Sequence of chain 1.F:
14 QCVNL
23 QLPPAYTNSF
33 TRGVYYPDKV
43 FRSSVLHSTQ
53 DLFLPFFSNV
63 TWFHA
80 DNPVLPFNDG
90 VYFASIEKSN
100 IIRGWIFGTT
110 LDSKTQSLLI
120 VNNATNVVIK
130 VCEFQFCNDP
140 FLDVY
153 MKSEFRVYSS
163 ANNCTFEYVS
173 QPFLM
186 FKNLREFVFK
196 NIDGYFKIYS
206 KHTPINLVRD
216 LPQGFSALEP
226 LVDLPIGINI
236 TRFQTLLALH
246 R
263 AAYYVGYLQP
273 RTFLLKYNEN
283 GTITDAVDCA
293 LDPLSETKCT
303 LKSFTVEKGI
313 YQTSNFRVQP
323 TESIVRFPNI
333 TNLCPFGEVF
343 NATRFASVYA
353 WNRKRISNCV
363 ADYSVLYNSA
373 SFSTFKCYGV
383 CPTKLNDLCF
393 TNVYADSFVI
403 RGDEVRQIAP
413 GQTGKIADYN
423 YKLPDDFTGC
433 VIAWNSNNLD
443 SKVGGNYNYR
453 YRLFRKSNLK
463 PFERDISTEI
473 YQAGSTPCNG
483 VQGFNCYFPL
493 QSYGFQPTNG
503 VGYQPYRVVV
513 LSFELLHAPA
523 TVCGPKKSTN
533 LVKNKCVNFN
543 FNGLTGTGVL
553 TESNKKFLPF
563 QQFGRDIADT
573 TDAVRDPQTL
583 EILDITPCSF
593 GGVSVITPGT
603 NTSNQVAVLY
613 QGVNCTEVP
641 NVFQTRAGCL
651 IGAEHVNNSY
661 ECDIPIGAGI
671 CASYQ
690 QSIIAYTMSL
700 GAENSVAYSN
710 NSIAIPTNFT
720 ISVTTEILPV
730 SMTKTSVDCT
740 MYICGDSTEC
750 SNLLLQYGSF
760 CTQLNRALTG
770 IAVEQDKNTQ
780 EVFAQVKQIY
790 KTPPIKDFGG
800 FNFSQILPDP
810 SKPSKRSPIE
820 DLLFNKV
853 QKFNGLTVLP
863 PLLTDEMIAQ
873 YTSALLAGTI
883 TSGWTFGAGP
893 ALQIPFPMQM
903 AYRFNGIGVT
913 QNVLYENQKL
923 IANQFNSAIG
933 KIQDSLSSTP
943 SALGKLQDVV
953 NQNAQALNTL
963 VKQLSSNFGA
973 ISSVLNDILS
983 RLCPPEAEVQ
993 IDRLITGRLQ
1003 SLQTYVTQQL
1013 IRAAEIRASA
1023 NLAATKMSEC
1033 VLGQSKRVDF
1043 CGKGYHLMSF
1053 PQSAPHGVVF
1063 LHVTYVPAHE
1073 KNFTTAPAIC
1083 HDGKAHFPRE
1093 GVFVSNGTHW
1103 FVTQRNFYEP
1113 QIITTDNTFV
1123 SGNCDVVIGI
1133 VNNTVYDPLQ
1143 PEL

The small molecule below binds the protein below.
Small molecule (SMILES): CC(=O)N[C@@H]1[C@@H](O)[C@H](O)[C@@H](CO)O[C@H]1O

Binding-site contacts:
Ligand atom O7 contacts residue ASN1074 of chain 1.F at 3.5 Å (h-bond).
Ligand atom C8 contacts residue LYS1073 of chain 1.F at 4.4 Å.
Ligand atom O5 contacts residue ALA706 of chain 1.F at 4.4 Å.
Ligand atom C5 contacts residue ALA706 of chain 1.F at 3.9 Å (hydrophobic).
Ligand atom C8 contacts residue ASN1074 of chain 1.F at 4.0 Å.
Ligand atom C3 contacts residue ASN1074 of chain 1.F at 3.8 Å.
Ligand atom C1 contacts residue ASN1074 of chain 1.F at 1.5 Å.
Ligand atom C1 contacts residue ALA706 of chain 1.F at 4.5 Å (hydrophobic).
Ligand atom N2 contacts residue ASN1074 of chain 1.F at 3.1 Å (h-bond).
Ligand atom C2 contacts residue ASN1074 of chain 1.F at 2.5 Å.
Ligand atom C4 contacts residue ASN1074 of chain 1.F at 4.2 Å.
Ligand atom O5 contacts residue ASN1074 of chain 1.F at 2.3 Å (h-bond).
Ligand atom C5 contacts residue ASN1074 of chain 1.F at 3.6 Å.
Ligand atom C8 contacts residue GLU1072 of chain 1.F at 3.4 Å.
Ligand atom O6 contacts residue ALA706 of chain 1.F at 4.3 Å.
Ligand atom C7 contacts residue ASN1074 of chain 1.F at 3.5 Å.